Sequence of chain 1.A:
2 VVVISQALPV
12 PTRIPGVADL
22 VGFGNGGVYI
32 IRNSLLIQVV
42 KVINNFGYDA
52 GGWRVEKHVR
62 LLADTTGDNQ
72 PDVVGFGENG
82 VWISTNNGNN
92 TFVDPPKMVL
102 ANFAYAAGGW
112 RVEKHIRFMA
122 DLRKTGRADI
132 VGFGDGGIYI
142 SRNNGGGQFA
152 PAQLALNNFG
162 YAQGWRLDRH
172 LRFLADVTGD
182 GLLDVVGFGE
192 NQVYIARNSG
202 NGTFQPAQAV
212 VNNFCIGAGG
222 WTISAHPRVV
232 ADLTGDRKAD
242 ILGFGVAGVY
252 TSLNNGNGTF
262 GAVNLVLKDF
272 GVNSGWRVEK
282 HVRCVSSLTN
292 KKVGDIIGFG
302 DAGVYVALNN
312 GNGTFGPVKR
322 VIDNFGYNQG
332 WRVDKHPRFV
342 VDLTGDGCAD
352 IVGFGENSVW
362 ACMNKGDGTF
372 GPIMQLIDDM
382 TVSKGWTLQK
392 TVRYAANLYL

Binding-site contacts:
Ligand atom O7 contacts residue TRP166 of chain 1.A at 4.0 Å.
Ligand atom O7 contacts residue GLY190 of chain 1.A at 3.6 Å.
Ligand atom C3 contacts residue ASN159 of chain 1.A at 3.6 Å.
Ligand atom N2 contacts residue TRP166 of chain 1.A at 3.5 Å (h-bond).
Ligand atom C3 contacts residue GLN164 of chain 1.A at 3.8 Å.
Ligand atom O4 contacts residue ASN192 of chain 1.A at 3.0 Å (h-bond).
Ligand atom C4 contacts residue TYR195 of chain 1.A at 4.2 Å (hydrophobic).
Ligand atom O5 contacts residue ASN192 of chain 1.A at 3.5 Å (h-bond).
Ligand atom O2 contacts residue GLU191 of chain 1.A at 4.0 Å.
Ligand atom C8 contacts residue GLU191 of chain 1.A at 4.0 Å.
Ligand atom O3 contacts residue ASN159 of chain 1.A at 2.7 Å (h-bond).
Ligand atom O3 contacts residue TRP166 of chain 1.A at 2.9 Å (h-bond).
Ligand atom C8 contacts residue GLN164 of chain 1.A at 3.6 Å.
Ligand atom C3 contacts residue TRP166 of chain 1.A at 4.0 Å (hydrophobic).
Ligand atom C7 contacts residue GLU191 of chain 1.A at 3.8 Å.
Ligand atom C4 contacts residue ASN192 of chain 1.A at 4.0 Å.
Ligand atom C8 contacts residue HIS171 of chain 1.A at 3.5 Å.
Ligand atom C2 contacts residue GLN164 of chain 1.A at 3.6 Å.
Ligand atom C1 contacts residue ASN192 of chain 1.A at 4.2 Å.
Ligand atom C6 contacts residue ASN192 of chain 1.A at 3.9 Å.
Ligand atom O6 contacts residue TYR195 of chain 1.A at 3.8 Å.
Ligand atom O3 contacts residue GLN164 of chain 1.A at 4.1 Å.
Ligand atom C7 contacts residue TRP166 of chain 1.A at 3.7 Å (hydrophobic).
Ligand atom O7 contacts residue GLU191 of chain 1.A at 2.9 Å (salt-bridge).
Ligand atom N2 contacts residue GLN164 of chain 1.A at 2.8 Å (h-bond).
Ligand atom O1 contacts residue ASN192 of chain 1.A at 4.1 Å.
Ligand atom O7 contacts residue TYR195 of chain 1.A at 4.0 Å.
Ligand atom C8 contacts residue TRP166 of chain 1.A at 3.7 Å (hydrophobic).
Ligand atom O4 contacts residue ASN159 of chain 1.A at 3.1 Å (h-bond).
Ligand atom C2 contacts residue TYR195 of chain 1.A at 4.2 Å (hydrophobic).
Ligand atom O4 contacts residue TYR195 of chain 1.A at 4.2 Å.
Ligand atom C2 contacts residue ASN192 of chain 1.A at 4.1 Å.
Ligand atom C5 contacts residue ASN192 of chain 1.A at 4.0 Å.
Ligand atom O1 contacts residue GLU191 of chain 1.A at 3.6 Å.
Ligand atom C1 contacts residue GLN164 of chain 1.A at 4.1 Å.
Ligand atom C2 contacts residue GLU191 of chain 1.A at 3.9 Å.
Ligand atom C7 contacts residue GLN164 of chain 1.A at 3.7 Å.
Ligand atom O5 contacts residue TYR195 of chain 1.A at 4.0 Å.
Ligand atom C4 contacts residue ASN159 of chain 1.A at 4.1 Å.
Ligand atom C8 contacts residue GLY165 of chain 1.A at 3.5 Å.

The small molecule below binds the protein below.
Small molecule (SMILES): CC(=O)N[C@H]1[C@H](O[C@@H]2[C@@H](O)[C@H](O)O[C@H](CO)[C@@H]2O)O[C@H](CO)[C@@H](O)[C@@H]1O